Binding-site contacts:
Ligand atom C71 contacts residue ILE51 of chain 1.B at 3.7 Å (hydrophobic).
Ligand atom OD1 contacts residue ALA29 of chain 1.A at 3.5 Å.
Ligand atom O1 contacts residue GLY50 of chain 1.A at 3.6 Å.
Ligand atom N2 contacts residue GLY28 of chain 1.A at 3.5 Å (h-bond).
Ligand atom CG1 contacts residue ILE85 of chain 1.B at 3.6 Å (hydrophobic).
Ligand atom C31 contacts residue GLY50 of chain 1.B at 3.6 Å.
Ligand atom C9 contacts residue ASP26 of chain 1.A at 3.0 Å.
Ligand atom OD1 contacts residue ASP31 of chain 1.A at 3.0 Å (salt-bridge).
Ligand atom N contacts residue GLY49 of chain 1.A at 2.9 Å (h-bond).
Ligand atom N1 contacts residue GLY49 of chain 1.A at 3.0 Å (h-bond).
Ligand atom C21 contacts residue GLY28 of chain 1.B at 3.5 Å.
Ligand atom C7 contacts residue PRO82 of chain 1.B at 3.6 Å (hydrophobic).
Ligand atom ND2 contacts residue GLY49 of chain 1.A at 3.4 Å (h-bond).
Ligand atom C9 contacts residue ASP26 of chain 1.B at 3.5 Å.
Ligand atom C61 contacts residue ILE85 of chain 1.A at 3.3 Å (hydrophobic).
Ligand atom O2 contacts residue GLY28 of chain 1.A at 3.6 Å.
Ligand atom N11 contacts residue GLY28 of chain 1.B at 3.4 Å (h-bond).
Ligand atom C71 contacts residue ILE85 of chain 1.A at 3.3 Å (hydrophobic).
Ligand atom C81 contacts residue GLY28 of chain 1.B at 3.2 Å.
Ligand atom O contacts residue ALA29 of chain 1.A at 3.6 Å.
Ligand atom O contacts residue ASP30 of chain 1.A at 3.0 Å (salt-bridge).
Ligand atom O2 contacts residue ASP26 of chain 1.A at 2.5 Å (salt-bridge).
Ligand atom ND2 contacts residue ASP31 of chain 1.A at 3.3 Å (salt-bridge).
Ligand atom C51 contacts residue PRO82 of chain 1.A at 3.4 Å (hydrophobic).
Ligand atom C81 contacts residue ASP26 of chain 1.A at 3.5 Å.
Ligand atom CM contacts residue GLY28 of chain 1.B at 3.4 Å.
Ligand atom O3 contacts residue ILE51 of chain 1.A at 3.4 Å.
Ligand atom C61 contacts residue THR81 of chain 1.A at 3.5 Å.
Ligand atom CB1 contacts residue ASP26 of chain 1.B at 3.0 Å.
Ligand atom CM contacts residue ASP26 of chain 1.B at 3.6 Å.
Ligand atom C22 contacts residue GLY49 of chain 1.B at 3.2 Å.
Ligand atom CD1 contacts residue ILE85 of chain 1.B at 3.6 Å (hydrophobic).
Ligand atom C61 contacts residue ILE51 of chain 1.B at 3.4 Å (hydrophobic).
Ligand atom O contacts residue GLY28 of chain 1.A at 3.5 Å (h-bond).
Ligand atom C22 contacts residue ILE51 of chain 1.A at 3.3 Å (hydrophobic).
Ligand atom CB contacts residue GLY49 of chain 1.A at 3.6 Å.
Ligand atom CE1 contacts residue ILE51 of chain 1.A at 3.5 Å (hydrophobic).
Ligand atom O2 contacts residue ASP26 of chain 1.B at 2.8 Å (salt-bridge).
Ligand atom CD2 contacts residue GLY28 of chain 1.A at 3.5 Å.
Ligand atom OD1 contacts residue ASP30 of chain 1.A at 3.2 Å (salt-bridge).

Sequence of chain 1.B:
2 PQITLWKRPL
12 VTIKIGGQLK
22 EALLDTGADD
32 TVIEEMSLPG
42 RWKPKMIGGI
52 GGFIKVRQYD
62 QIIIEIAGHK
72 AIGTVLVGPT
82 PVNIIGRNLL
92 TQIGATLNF

A protein and the small-molecule ligand that binds it are described below.
Small molecule (SMILES): CC(C)(C)NC(=O)[C@@H]1C[C@@H]2CCCC[C@@H]2CN1C[C@@H](O)[C@H](Cc1ccccc1)NC(=O)[C@H](CC(N)=O)NC(=O)c1ccc2ccccc2n1

Sequence of chain 1.A:
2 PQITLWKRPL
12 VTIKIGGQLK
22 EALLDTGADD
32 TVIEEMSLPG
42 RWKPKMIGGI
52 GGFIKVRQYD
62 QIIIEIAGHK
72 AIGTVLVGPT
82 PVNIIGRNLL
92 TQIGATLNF